Binding-site contacts:
Ligand atom C2 contacts residue ASN141 of chain 1.C at 2.4 Å.
Ligand atom C8 contacts residue PRO467 of chain 1.C at 3.4 Å (hydrophobic).
Ligand atom C5 contacts residue ASN141 of chain 1.C at 3.6 Å.
Ligand atom C8 contacts residue PRO464 of chain 1.C at 3.8 Å (hydrophobic).
Ligand atom O7 contacts residue TRP139 of chain 1.C at 3.6 Å.
Ligand atom O7 contacts residue ASN196 of chain 1.C at 3.0 Å (h-bond).
Ligand atom C6 contacts residue ARG194 of chain 1.C at 3.9 Å.
Ligand atom N2 contacts residue ASN141 of chain 1.C at 2.9 Å (h-bond).
Ligand atom O7 contacts residue ASN141 of chain 1.C at 3.5 Å (h-bond).
Ligand atom C3 contacts residue ARG194 of chain 1.C at 4.0 Å.
Ligand atom O3 contacts residue ARG194 of chain 1.C at 3.7 Å.
Ligand atom C3 contacts residue PRO467 of chain 1.C at 3.9 Å (hydrophobic).
Ligand atom C6 contacts residue PHE468 of chain 1.C at 3.9 Å (hydrophobic).
Ligand atom C5 contacts residue TYR210 of chain 1.C at 3.7 Å (hydrophobic).
Ligand atom C3 contacts residue PHE468 of chain 1.C at 3.9 Å (hydrophobic).
Ligand atom O6 contacts residue PHE468 of chain 1.C at 3.3 Å (h-bond).
Ligand atom C2 contacts residue ARG194 of chain 1.C at 3.4 Å.
Ligand atom O7 contacts residue TYR210 of chain 1.C at 2.6 Å (h-bond).
Ligand atom C7 contacts residue PRO467 of chain 1.C at 3.6 Å (hydrophobic).
Ligand atom C7 contacts residue TRP139 of chain 1.C at 4.1 Å (hydrophobic).
Ligand atom C6 contacts residue TYR210 of chain 1.C at 4.1 Å (hydrophobic).
Ligand atom C7 contacts residue ASN196 of chain 1.C at 3.6 Å.
Ligand atom O5 contacts residue PHE468 of chain 1.C at 3.5 Å (h-bond).
Ligand atom C8 contacts residue TRP139 of chain 1.C at 3.9 Å (hydrophobic).
Ligand atom O3 contacts residue PRO467 of chain 1.C at 3.9 Å.
Ligand atom O6 contacts residue THR143 of chain 1.C at 3.6 Å.
Ligand atom O3 contacts residue PHE468 of chain 1.C at 3.2 Å.
Ligand atom C8 contacts residue TYR210 of chain 1.C at 4.0 Å (hydrophobic).
Ligand atom C2 contacts residue PRO467 of chain 1.C at 4.1 Å (hydrophobic).
Ligand atom O4 contacts residue PHE468 of chain 1.C at 4.0 Å.
Ligand atom C7 contacts residue ASN141 of chain 1.C at 3.4 Å.
Ligand atom C7 contacts residue TYR210 of chain 1.C at 3.6 Å (hydrophobic).
Ligand atom C1 contacts residue ASN141 of chain 1.C at 1.4 Å.
Ligand atom N2 contacts residue PRO467 of chain 1.C at 3.1 Å (h-bond).
Ligand atom O5 contacts residue ASN141 of chain 1.C at 2.3 Å (h-bond).
Ligand atom O7 contacts residue ARG194 of chain 1.C at 3.1 Å (salt-bridge).
Ligand atom C8 contacts residue ASN196 of chain 1.C at 4.0 Å.
Ligand atom C7 contacts residue ARG194 of chain 1.C at 3.9 Å.
Ligand atom C3 contacts residue ASN141 of chain 1.C at 3.8 Å.
Ligand atom N2 contacts residue ARG194 of chain 1.C at 4.1 Å.

Sequence of chain 1.C:
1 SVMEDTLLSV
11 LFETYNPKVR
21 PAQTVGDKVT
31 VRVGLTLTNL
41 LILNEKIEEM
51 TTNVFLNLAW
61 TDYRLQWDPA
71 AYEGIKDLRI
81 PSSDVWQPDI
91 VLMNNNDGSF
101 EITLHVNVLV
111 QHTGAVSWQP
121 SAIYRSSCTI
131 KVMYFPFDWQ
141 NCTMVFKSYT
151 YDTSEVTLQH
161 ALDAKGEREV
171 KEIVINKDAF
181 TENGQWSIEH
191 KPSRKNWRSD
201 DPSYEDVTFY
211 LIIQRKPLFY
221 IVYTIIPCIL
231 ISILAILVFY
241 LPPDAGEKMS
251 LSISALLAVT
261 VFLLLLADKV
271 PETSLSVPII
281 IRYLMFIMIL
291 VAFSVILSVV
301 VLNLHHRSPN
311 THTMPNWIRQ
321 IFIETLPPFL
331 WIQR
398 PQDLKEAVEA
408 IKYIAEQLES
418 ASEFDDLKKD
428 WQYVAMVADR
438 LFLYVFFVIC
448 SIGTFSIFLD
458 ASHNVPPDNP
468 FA

This protein binds this small molecule.
Small molecule (SMILES): CC(=O)N[C@H]1[C@H](O[C@H]2[C@H](O)[C@@H](NC(C)=O)CO[C@@H]2CO)O[C@H](CO)[C@@H](O[C@@H]2O[C@H](CO)[C@@H](O)[C@H](O)[C@@H]2O)[C@@H]1O